Binding-site contacts:
Ligand atom N2 contacts residue PHE75 of chain 1.A at 4.3 Å.
Ligand atom C8 contacts residue ASN77 of chain 1.A at 4.4 Å.
Ligand atom C7 contacts residue ASN77 of chain 1.A at 3.3 Å.
Ligand atom O7 contacts residue ASN77 of chain 1.A at 3.2 Å (h-bond).
Ligand atom C1 contacts residue PHE75 of chain 1.A at 3.8 Å (hydrophobic).
Ligand atom O5 contacts residue PHE75 of chain 1.A at 4.0 Å.
Ligand atom C3 contacts residue ASN77 of chain 1.A at 3.7 Å.
Ligand atom C5 contacts residue ASN77 of chain 1.A at 3.5 Å.
Ligand atom O5 contacts residue THR79 of chain 1.A at 4.1 Å.
Ligand atom O7 contacts residue VAL60 of chain 1.A at 4.0 Å.
Ligand atom C1 contacts residue ASN77 of chain 1.A at 1.4 Å.
Ligand atom O7 contacts residue PHE75 of chain 1.A at 2.9 Å.
Ligand atom C7 contacts residue PHE75 of chain 1.A at 3.9 Å (hydrophobic).
Ligand atom O5 contacts residue ASN77 of chain 1.A at 2.1 Å (h-bond).
Ligand atom C4 contacts residue ASN77 of chain 1.A at 4.0 Å.
Ligand atom O6 contacts residue THR79 of chain 1.A at 4.3 Å.
Ligand atom N2 contacts residue ASN77 of chain 1.A at 3.0 Å (h-bond).
Ligand atom C2 contacts residue PHE75 of chain 1.A at 3.6 Å (hydrophobic).
Ligand atom C2 contacts residue ASN77 of chain 1.A at 2.4 Å.

Sequence of chain 1.A:
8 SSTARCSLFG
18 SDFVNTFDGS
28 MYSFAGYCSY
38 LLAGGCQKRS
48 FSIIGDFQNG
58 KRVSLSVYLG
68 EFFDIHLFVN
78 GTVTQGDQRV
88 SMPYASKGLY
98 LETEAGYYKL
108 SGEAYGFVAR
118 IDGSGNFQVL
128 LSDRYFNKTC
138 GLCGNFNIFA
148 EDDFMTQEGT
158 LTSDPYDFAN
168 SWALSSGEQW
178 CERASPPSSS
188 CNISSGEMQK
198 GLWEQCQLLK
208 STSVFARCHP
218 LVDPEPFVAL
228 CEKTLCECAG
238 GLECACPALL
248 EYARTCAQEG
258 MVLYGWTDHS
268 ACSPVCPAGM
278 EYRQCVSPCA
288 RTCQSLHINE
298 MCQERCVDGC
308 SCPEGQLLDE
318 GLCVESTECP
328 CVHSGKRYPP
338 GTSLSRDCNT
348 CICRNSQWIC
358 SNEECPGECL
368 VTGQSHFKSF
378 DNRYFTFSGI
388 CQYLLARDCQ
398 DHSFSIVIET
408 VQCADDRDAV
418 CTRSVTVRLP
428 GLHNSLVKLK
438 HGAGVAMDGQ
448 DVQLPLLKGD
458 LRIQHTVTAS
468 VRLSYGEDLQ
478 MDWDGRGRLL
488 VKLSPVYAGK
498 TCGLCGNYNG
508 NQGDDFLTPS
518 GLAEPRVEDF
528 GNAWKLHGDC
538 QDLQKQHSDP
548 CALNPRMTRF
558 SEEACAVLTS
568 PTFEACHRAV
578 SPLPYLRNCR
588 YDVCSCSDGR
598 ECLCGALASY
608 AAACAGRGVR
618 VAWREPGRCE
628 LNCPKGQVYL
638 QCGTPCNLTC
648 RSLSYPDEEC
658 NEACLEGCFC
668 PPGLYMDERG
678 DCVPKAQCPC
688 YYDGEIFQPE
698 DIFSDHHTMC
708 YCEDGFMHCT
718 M

A small-molecule ligand and the protein it binds are described below.
Small molecule (SMILES): CC(=O)N[C@@H]1[C@@H](O)[C@H](O)[C@@H](CO)O[C@H]1O